Sequence of chain 6.E:
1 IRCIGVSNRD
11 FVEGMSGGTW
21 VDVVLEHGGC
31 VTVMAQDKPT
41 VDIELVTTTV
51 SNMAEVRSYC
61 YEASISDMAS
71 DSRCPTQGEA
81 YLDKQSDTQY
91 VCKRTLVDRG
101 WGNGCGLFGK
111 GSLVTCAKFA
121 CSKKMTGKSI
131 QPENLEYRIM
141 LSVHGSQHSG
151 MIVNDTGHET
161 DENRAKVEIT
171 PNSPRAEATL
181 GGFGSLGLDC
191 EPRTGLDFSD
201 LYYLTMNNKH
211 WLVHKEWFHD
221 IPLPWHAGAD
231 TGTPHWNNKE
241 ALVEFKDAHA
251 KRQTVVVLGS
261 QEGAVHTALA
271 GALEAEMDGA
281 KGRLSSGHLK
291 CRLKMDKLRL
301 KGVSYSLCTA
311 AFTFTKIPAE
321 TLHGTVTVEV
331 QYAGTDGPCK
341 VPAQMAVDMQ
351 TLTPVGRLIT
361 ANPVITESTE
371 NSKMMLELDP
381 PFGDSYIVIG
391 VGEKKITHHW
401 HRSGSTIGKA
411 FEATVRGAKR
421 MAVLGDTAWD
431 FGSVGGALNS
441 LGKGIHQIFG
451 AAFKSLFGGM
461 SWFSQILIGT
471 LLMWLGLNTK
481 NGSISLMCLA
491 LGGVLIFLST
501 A

Binding-site contacts:
Ligand atom N2 contacts residue THR156 of chain 6.E at 3.6 Å (h-bond).
Ligand atom C8 contacts residue ASN154 of chain 6.E at 3.6 Å.
Ligand atom N2 contacts residue ASN154 of chain 6.E at 3.8 Å.
Ligand atom C2 contacts residue ASN154 of chain 6.E at 3.5 Å.
Ligand atom C1 contacts residue THR156 of chain 6.E at 3.6 Å.
Ligand atom C7 contacts residue THR156 of chain 6.E at 3.9 Å.
Ligand atom C7 contacts residue ASN154 of chain 6.E at 3.3 Å.
Ligand atom C1 contacts residue ASN154 of chain 6.E at 3.4 Å.
Ligand atom O7 contacts residue ASN154 of chain 6.E at 2.6 Å (h-bond).
Ligand atom C8 contacts residue THR156 of chain 6.E at 4.0 Å.
Ligand atom O6 contacts residue MET151 of chain 6.E at 3.4 Å.
Ligand atom C6 contacts residue MET151 of chain 6.E at 4.5 Å (hydrophobic).
Ligand atom O5 contacts residue ASN154 of chain 6.E at 4.0 Å.
Ligand atom C2 contacts residue THR156 of chain 6.E at 4.2 Å.

A protein and the small-molecule ligand that binds it are described below.
Small molecule (SMILES): CC(=O)N[C@H]1[C@H](O[C@H]2[C@H](O)[C@@H](NC(C)=O)CO[C@@H]2CO)O[C@H](CO)[C@@H](O)[C@@H]1O